Binding-site contacts:
Ligand atom C5 contacts residue ASN119 of chain 1.C at 3.7 Å.
Ligand atom C8 contacts residue VAL124 of chain 1.C at 3.9 Å (hydrophobic).
Ligand atom N2 contacts residue ASN119 of chain 1.C at 2.9 Å (h-bond).
Ligand atom C6 contacts residue THR121 of chain 1.C at 4.5 Å.
Ligand atom C1 contacts residue ASN119 of chain 1.C at 1.4 Å.
Ligand atom C7 contacts residue ASN119 of chain 1.C at 3.7 Å.
Ligand atom C4 contacts residue ASN119 of chain 1.C at 4.2 Å.
Ligand atom O5 contacts residue THR121 of chain 1.C at 4.4 Å.
Ligand atom O7 contacts residue ASN119 of chain 1.C at 4.2 Å.
Ligand atom C8 contacts residue ASN119 of chain 1.C at 4.1 Å.
Ligand atom C3 contacts residue ASN119 of chain 1.C at 3.8 Å.
Ligand atom O5 contacts residue ASN122 of chain 1.C at 3.9 Å.
Ligand atom C2 contacts residue ASN119 of chain 1.C at 2.5 Å.
Ligand atom O6 contacts residue ASN122 of chain 1.C at 4.3 Å.
Ligand atom O5 contacts residue ASN119 of chain 1.C at 2.4 Å (h-bond).

Sequence of chain 1.C:
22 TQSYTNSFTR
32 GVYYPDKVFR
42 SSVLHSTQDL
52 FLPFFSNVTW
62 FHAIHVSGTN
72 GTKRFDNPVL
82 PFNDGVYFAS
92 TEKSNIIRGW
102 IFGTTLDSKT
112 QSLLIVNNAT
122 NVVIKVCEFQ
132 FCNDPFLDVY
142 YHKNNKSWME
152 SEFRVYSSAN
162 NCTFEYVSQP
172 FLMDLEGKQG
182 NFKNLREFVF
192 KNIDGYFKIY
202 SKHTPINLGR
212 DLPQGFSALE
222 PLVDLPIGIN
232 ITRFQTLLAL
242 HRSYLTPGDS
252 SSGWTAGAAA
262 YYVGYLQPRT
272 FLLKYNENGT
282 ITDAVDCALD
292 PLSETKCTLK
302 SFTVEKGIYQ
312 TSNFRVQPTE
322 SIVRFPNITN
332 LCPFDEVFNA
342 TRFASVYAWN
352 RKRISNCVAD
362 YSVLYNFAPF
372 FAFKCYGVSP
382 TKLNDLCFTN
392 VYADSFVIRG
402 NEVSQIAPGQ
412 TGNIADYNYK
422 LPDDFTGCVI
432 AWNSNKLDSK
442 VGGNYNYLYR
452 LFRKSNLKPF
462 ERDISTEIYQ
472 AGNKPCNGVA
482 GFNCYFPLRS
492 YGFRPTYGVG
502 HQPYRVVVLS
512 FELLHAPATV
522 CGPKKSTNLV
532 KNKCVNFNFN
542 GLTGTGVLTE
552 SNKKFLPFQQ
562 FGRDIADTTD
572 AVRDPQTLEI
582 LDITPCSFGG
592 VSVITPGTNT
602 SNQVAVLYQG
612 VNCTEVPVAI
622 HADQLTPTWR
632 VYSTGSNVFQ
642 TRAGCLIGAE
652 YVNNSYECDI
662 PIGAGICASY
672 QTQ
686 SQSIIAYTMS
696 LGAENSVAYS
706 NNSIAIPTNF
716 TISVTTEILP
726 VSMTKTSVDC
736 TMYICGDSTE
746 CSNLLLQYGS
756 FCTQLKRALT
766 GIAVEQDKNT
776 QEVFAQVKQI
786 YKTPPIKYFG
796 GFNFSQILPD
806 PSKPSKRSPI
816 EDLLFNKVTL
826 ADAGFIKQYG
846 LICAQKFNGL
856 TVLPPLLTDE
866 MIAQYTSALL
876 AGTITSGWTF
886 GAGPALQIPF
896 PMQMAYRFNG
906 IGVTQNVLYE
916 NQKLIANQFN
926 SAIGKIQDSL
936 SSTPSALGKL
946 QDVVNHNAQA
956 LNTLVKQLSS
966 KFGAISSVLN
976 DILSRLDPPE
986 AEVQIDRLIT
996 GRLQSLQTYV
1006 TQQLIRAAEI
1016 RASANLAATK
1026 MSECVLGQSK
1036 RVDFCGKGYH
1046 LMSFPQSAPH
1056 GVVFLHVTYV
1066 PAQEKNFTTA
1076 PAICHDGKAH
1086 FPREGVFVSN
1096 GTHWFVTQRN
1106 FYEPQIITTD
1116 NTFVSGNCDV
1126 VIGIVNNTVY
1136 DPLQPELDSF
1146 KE

A small-molecule ligand and the protein it binds are described below.
Small molecule (SMILES): CC(=O)N[C@@H]1[C@@H](O)[C@H](O)[C@@H](CO)O[C@H]1O